Sequence of chain 2.A:
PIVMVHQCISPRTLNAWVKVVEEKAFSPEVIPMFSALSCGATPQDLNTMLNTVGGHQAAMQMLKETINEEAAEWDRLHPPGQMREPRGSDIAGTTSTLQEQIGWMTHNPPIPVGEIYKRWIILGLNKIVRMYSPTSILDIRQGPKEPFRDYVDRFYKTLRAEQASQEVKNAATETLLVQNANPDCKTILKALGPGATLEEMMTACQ

Binding-site contacts:
Ligand atom F53 contacts residue LEU173 of chain 2.A at 3.4 Å.
Ligand atom C12 contacts residue ASN54 of chain 3.B at 3.2 Å.
Ligand atom F26 contacts residue LYS71 of chain 3.B at 3.2 Å.
Ligand atom F42 contacts residue GLN64 of chain 3.B at 3.4 Å.
Ligand atom C21 contacts residue ASN58 of chain 3.B at 3.3 Å.
Ligand atom O29 contacts residue GLN180 of chain 2.A at 3.5 Å (h-bond).
Ligand atom C12 contacts residue TYR131 of chain 3.B at 3.4 Å (hydrophobic).
Ligand atom C08 contacts residue THR108 of chain 3.B at 3.5 Å.
Ligand atom F41 contacts residue LYS71 of chain 3.B at 3.5 Å.
Ligand atom C36 contacts residue GLN68 of chain 3.B at 3.2 Å.
Ligand atom F64 contacts residue TYR170 of chain 2.A at 3.0 Å.
Ligand atom F53 contacts residue ARG174 of chain 2.A at 3.4 Å.
Ligand atom C23 contacts residue MET67 of chain 3.B at 3.4 Å (hydrophobic).
Ligand atom C44 contacts residue ASN58 of chain 3.B at 3.3 Å.
Ligand atom N17 contacts residue LYS71 of chain 3.B at 3.3 Å.
Ligand atom F53 contacts residue LYS183 of chain 2.A at 3.5 Å.
Ligand atom F52 contacts residue GLN180 of chain 2.A at 2.9 Å.
Ligand atom C45 contacts residue ASN58 of chain 3.B at 3.4 Å.
Ligand atom F27 contacts residue LEU57 of chain 3.B at 3.1 Å.
Ligand atom C18 contacts residue GLN180 of chain 2.A at 3.4 Å.
Ligand atom C58 contacts residue THR55 of chain 3.B at 3.5 Å.
Ligand atom O29 contacts residue LYS71 of chain 3.B at 3.2 Å (salt-bridge).
Ligand atom F26 contacts residue ILE74 of chain 3.B at 3.2 Å.
Ligand atom O50 contacts residue LYS71 of chain 3.B at 2.9 Å (salt-bridge).
Ligand atom O59 contacts residue ASN54 of chain 3.B at 3.5 Å (h-bond).
Ligand atom O59 contacts residue ASN58 of chain 3.B at 2.7 Å (h-bond).
Ligand atom C11 contacts residue TYR131 of chain 3.B at 3.2 Å (hydrophobic).
Ligand atom N06 contacts residue ASN58 of chain 3.B at 2.9 Å (h-bond).
Ligand atom F52 contacts residue LYS183 of chain 2.A at 3.2 Å.
Ligand atom F26 contacts residue LEU70 of chain 3.B at 3.5 Å.
Ligand atom C39 contacts residue GLN64 of chain 3.B at 3.3 Å.
Ligand atom O57 contacts residue SER42 of chain 2.A at 3.4 Å (h-bond).
Ligand atom N15 contacts residue LYS71 of chain 3.B at 3.2 Å (salt-bridge).
Ligand atom O50 contacts residue ASN184 of chain 2.A at 3.1 Å (h-bond).
Ligand atom N43 contacts residue ASN58 of chain 3.B at 2.8 Å (h-bond).
Ligand atom O59 contacts residue THR55 of chain 3.B at 3.4 Å.
Ligand atom F27 contacts residue MET67 of chain 3.B at 3.2 Å.
Ligand atom O51 contacts residue ASN75 of chain 3.B at 2.8 Å (h-bond).
Ligand atom F63 contacts residue GLN180 of chain 2.A at 3.2 Å.
Ligand atom O50 contacts residue GLN180 of chain 2.A at 3.1 Å.

Sequence of chain 3.B:
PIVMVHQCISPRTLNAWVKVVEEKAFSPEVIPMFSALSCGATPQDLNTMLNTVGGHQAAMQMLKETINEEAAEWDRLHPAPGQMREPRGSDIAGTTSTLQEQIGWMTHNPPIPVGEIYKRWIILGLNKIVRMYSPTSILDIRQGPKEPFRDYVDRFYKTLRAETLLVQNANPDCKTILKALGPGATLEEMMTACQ

The small molecule below binds the protein below.
Small molecule (SMILES): CC(C)(C#Cc1ccc(-c2ccc(Cl)c3c(NS(C)(=O)=O)nn(CC(F)(F)F)c23)c([C@H](Cc2cc(F)cc(F)c2)NC(=O)Cn2nc(C(F)(F)F)c3c2C(F)(F)[C@@H]2C[C@H]32)n1)S(C)(=O)=O